Sequence of chain 3.A:
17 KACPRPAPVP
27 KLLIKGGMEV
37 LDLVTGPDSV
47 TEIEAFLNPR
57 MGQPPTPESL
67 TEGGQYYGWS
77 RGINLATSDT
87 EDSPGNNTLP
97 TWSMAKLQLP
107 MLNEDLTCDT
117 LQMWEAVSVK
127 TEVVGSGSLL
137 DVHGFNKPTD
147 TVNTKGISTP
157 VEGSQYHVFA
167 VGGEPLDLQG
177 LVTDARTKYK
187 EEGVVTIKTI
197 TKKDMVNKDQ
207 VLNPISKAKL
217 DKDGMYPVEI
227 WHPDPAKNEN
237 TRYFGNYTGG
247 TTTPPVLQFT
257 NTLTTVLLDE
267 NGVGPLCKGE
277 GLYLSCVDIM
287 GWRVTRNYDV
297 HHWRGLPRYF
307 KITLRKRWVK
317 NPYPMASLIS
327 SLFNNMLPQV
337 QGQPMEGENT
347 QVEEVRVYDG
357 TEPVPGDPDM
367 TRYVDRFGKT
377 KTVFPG

This protein binds this small molecule.
Small molecule (SMILES): CC(=O)N[C@@H]1[C@@H](O[C@@H]2O[C@H](CO)[C@H](O)[C@H](O[C@]3(C(=O)O)C[C@H](O)[C@@H](NC(C)=O)[C@H]([C@H](O)[C@H](O)CO)O3)[C@H]2O)[C@H](O)[C@@H](CO[C@]2(C(=O)O)C[C@H](O)[C@@H](NC(C)=O)[C@H]([C@H](O)[C@H](O)CO)O2)O[C@H]1O

Sequence of chain 3.E:
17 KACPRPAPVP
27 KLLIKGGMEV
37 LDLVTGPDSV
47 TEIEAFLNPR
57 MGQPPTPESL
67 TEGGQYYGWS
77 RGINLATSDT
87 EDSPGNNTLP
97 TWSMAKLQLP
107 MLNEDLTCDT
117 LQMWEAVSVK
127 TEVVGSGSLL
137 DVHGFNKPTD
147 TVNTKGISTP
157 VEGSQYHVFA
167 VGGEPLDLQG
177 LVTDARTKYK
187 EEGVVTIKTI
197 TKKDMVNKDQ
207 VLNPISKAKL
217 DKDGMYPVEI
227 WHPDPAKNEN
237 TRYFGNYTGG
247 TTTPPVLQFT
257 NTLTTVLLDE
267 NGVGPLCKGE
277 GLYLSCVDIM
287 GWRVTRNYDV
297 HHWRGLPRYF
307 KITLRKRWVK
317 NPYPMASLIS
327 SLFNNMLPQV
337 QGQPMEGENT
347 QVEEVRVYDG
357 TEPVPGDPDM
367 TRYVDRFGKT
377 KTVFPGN

Binding-site contacts:
Ligand atom O4 contacts residue THR291 of chain 3.E at 3.4 Å.
Ligand atom O10 contacts residue ASN293 of chain 3.E at 3.9 Å.
Ligand atom O8 contacts residue TYR72 of chain 3.E at 3.5 Å (h-bond).
Ligand atom C3 contacts residue GLY78 of chain 3.E at 4.0 Å.
Ligand atom O1A contacts residue GLY78 of chain 3.E at 3.3 Å (h-bond).
Ligand atom C2 contacts residue GLY78 of chain 3.E at 4.1 Å.
Ligand atom O6 contacts residue ASN93 of chain 3.E at 3.5 Å (h-bond).
Ligand atom O10 contacts residue THR291 of chain 3.E at 3.8 Å.
Ligand atom C3 contacts residue HIS298 of chain 3.E at 3.8 Å.
Ligand atom C5 contacts residue ASN93 of chain 3.E at 4.1 Å.
Ligand atom C1 contacts residue GLY78 of chain 3.E at 4.0 Å.
Ligand atom O4 contacts residue HIS298 of chain 3.E at 3.0 Å (h-bond).
Ligand atom C6 contacts residue TYR72 of chain 3.E at 3.3 Å (hydrophobic).
Ligand atom C8 contacts residue ARG77 of chain 3.E at 4.2 Å.
Ligand atom C5 contacts residue TYR72 of chain 3.E at 3.4 Å (hydrophobic).
Ligand atom C4 contacts residue TYR72 of chain 3.E at 3.4 Å (hydrophobic).
Ligand atom O1B contacts residue ASN80 of chain 3.E at 4.2 Å.
Ligand atom O4 contacts residue ILE79 of chain 3.E at 3.5 Å (h-bond).
Ligand atom O1A contacts residue SER89 of chain 3.E at 3.4 Å (h-bond).
Ligand atom C6 contacts residue ASN93 of chain 3.E at 3.4 Å.
Ligand atom O1B contacts residue SER89 of chain 3.E at 4.1 Å.
Ligand atom C1 contacts residue TYR72 of chain 3.E at 3.8 Å (hydrophobic).
Ligand atom O1A contacts residue TYR72 of chain 3.E at 3.5 Å.
Ligand atom C4 contacts residue GLY78 of chain 3.E at 3.3 Å.
Ligand atom C11 contacts residue ASP85 of chain 3.A at 3.8 Å.
Ligand atom C1 contacts residue SER89 of chain 3.E at 4.2 Å.
Ligand atom O4 contacts residue TYR72 of chain 3.E at 4.2 Å.
Ligand atom C3 contacts residue VAL296 of chain 3.E at 3.7 Å (hydrophobic).
Ligand atom O4 contacts residue GLY78 of chain 3.E at 3.0 Å.
Ligand atom N5 contacts residue TYR72 of chain 3.E at 3.1 Å (h-bond).
Ligand atom O1A contacts residue ARG77 of chain 3.E at 3.1 Å (salt-bridge).
Ligand atom O3 contacts residue GLY78 of chain 3.E at 3.6 Å.
Ligand atom O1B contacts residue ARG77 of chain 3.E at 2.8 Å (salt-bridge).
Ligand atom O4 contacts residue VAL296 of chain 3.E at 4.0 Å.
Ligand atom O1B contacts residue TYR72 of chain 3.E at 3.8 Å.
Ligand atom C7 contacts residue TYR72 of chain 3.E at 3.9 Å (hydrophobic).
Ligand atom C3 contacts residue GLY78 of chain 3.E at 4.0 Å.
Ligand atom C4 contacts residue HIS298 of chain 3.E at 3.6 Å.
Ligand atom C8 contacts residue TYR72 of chain 3.E at 4.1 Å (hydrophobic).
Ligand atom C1 contacts residue ARG77 of chain 3.E at 3.4 Å.